The protein below binds the small molecule below.
Small molecule (SMILES): CCC=CCC(=O)C=CC=CCCCCCCCC(=O)O

Binding-site contacts:
Ligand atom C1 contacts residue ARG63 of chain 1.F at 4.0 Å.
Ligand atom C6 contacts residue PHE60 of chain 1.F at 4.1 Å (hydrophobic).
Ligand atom C3 contacts residue ARG63 of chain 1.F at 3.9 Å.
Ligand atom C14 contacts residue HIS99 of chain 1.F at 3.8 Å.
Ligand atom C10 contacts residue LEU276 of chain 1.F at 4.2 Å (hydrophobic).
Ligand atom C7 contacts residue PHE60 of chain 1.F at 3.7 Å (hydrophobic).
Ligand atom O2 contacts residue ARG63 of chain 1.F at 3.5 Å (salt-bridge).
Ligand atom C9 contacts residue ILE57 of chain 1.F at 4.4 Å (hydrophobic).
Ligand atom C15 contacts residue LEU277 of chain 1.F at 3.8 Å (hydrophobic).
Ligand atom C5 contacts residue PHE60 of chain 1.F at 4.2 Å (hydrophobic).
Ligand atom C4 contacts residue LEU100 of chain 1.F at 3.8 Å (hydrophobic).
Ligand atom C3 contacts residue LEU100 of chain 1.F at 3.9 Å (hydrophobic).
Ligand atom C11 contacts residue LEU276 of chain 1.F at 3.9 Å (hydrophobic).
Ligand atom C9 contacts residue LEU61 of chain 1.F at 4.0 Å (hydrophobic).
Ligand atom C12 contacts residue VAL48 of chain 1.F at 4.2 Å (hydrophobic).
Ligand atom C8 contacts residue LEU61 of chain 1.F at 4.5 Å (hydrophobic).
Ligand atom O3 contacts residue VAL48 of chain 1.F at 4.2 Å.
Ligand atom C8 contacts residue PHE60 of chain 1.F at 4.3 Å (hydrophobic).
Ligand atom C7 contacts residue LEU61 of chain 1.F at 3.8 Å (hydrophobic).
Ligand atom C5 contacts residue LEU61 of chain 1.F at 4.4 Å (hydrophobic).
Ligand atom C5 contacts residue LEU100 of chain 1.F at 3.9 Å (hydrophobic).

Sequence of chain 1.F:
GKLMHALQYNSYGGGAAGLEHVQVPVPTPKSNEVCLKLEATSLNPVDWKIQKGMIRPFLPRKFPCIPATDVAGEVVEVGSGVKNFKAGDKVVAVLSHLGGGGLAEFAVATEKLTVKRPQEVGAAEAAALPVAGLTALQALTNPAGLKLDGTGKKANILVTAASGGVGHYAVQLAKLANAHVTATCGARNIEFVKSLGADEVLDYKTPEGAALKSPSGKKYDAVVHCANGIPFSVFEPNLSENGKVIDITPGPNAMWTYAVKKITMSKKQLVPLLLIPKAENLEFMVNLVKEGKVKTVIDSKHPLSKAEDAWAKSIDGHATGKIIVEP